Binding-site contacts:
Ligand atom C1 contacts residue ASN12 of chain 34.C at 2.2 Å.
Ligand atom O5 contacts residue ASN12 of chain 34.C at 2.7 Å (h-bond).
Ligand atom N2 contacts residue ASN12 of chain 34.C at 3.8 Å.
Ligand atom C5 contacts residue ASN12 of chain 34.C at 4.1 Å.
Ligand atom O7 contacts residue ASN12 of chain 34.C at 3.7 Å.
Ligand atom C2 contacts residue ASN12 of chain 34.C at 3.2 Å.
Ligand atom C7 contacts residue ASN12 of chain 34.C at 3.9 Å.

A protein and the small-molecule ligand that binds it are described below.
Small molecule (SMILES): CC(=O)N[C@H]1[C@H](O[C@H]2[C@H](O)[C@@H](NC(C)=O)CO[C@@H]2CO)O[C@H](CO)[C@@H](O)[C@@H]1O

Sequence of chain 34.C:
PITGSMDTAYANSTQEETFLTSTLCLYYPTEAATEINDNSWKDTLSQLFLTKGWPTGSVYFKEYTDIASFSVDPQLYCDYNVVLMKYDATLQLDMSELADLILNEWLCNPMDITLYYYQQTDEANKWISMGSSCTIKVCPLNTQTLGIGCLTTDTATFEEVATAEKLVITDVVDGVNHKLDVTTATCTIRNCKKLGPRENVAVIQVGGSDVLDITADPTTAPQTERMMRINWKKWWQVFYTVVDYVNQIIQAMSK